Sequence of chain 37.E:
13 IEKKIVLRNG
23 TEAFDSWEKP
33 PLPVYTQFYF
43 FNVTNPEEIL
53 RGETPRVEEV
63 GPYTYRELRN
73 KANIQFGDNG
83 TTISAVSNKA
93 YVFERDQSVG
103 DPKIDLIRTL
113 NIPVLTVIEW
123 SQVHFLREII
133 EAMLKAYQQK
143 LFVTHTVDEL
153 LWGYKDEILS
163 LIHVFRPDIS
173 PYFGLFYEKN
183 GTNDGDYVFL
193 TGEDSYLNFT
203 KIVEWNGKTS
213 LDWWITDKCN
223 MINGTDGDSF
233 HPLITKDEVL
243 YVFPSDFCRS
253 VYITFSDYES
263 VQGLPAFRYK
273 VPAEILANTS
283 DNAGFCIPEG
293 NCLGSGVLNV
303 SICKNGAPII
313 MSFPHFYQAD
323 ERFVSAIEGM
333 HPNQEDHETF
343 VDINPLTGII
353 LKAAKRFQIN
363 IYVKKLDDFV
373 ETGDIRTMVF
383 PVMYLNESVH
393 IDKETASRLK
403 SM

This small molecule binds to this protein.
Small molecule (SMILES): CC(=O)N[C@@H]1[C@@H](O)[C@H](O)[C@@H](CO)O[C@H]1O

Binding-site contacts:
Ligand atom C2 contacts residue ASN200 of chain 37.E at 2.5 Å.
Ligand atom C5 contacts residue ASN200 of chain 37.E at 3.3 Å.
Ligand atom C2 contacts residue LEU192 of chain 37.E at 4.3 Å (hydrophobic).
Ligand atom C6 contacts residue SER197 of chain 37.E at 4.3 Å.
Ligand atom O7 contacts residue LYS203 of chain 37.E at 4.0 Å.
Ligand atom C8 contacts residue LEU192 of chain 37.E at 3.7 Å (hydrophobic).
Ligand atom O6 contacts residue ASN200 of chain 37.E at 3.0 Å (h-bond).
Ligand atom O5 contacts residue SER197 of chain 37.E at 4.0 Å.
Ligand atom O5 contacts residue ASN200 of chain 37.E at 2.5 Å (h-bond).
Ligand atom C1 contacts residue ASN200 of chain 37.E at 1.4 Å.
Ligand atom C4 contacts residue ASN200 of chain 37.E at 3.8 Å.
Ligand atom C6 contacts residue ASN200 of chain 37.E at 3.3 Å.
Ligand atom C8 contacts residue VAL205 of chain 37.E at 3.7 Å (hydrophobic).
Ligand atom C6 contacts residue LEU199 of chain 37.E at 4.1 Å (hydrophobic).
Ligand atom C7 contacts residue LEU192 of chain 37.E at 3.8 Å (hydrophobic).
Ligand atom C5 contacts residue SER197 of chain 37.E at 4.2 Å.
Ligand atom C3 contacts residue ASN200 of chain 37.E at 3.7 Å.
Ligand atom N2 contacts residue LEU192 of chain 37.E at 3.5 Å.
Ligand atom C1 contacts residue LEU192 of chain 37.E at 3.9 Å (hydrophobic).
Ligand atom O7 contacts residue ASN200 of chain 37.E at 3.3 Å (h-bond).
Ligand atom N2 contacts residue ASN200 of chain 37.E at 3.3 Å (h-bond).
Ligand atom C7 contacts residue ASN200 of chain 37.E at 3.6 Å.